Sequence of chain 1.M:
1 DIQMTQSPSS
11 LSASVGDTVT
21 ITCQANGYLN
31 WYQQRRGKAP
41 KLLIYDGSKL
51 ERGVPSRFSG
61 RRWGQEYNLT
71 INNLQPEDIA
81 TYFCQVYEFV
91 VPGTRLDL

Binding-site contacts:
Ligand atom C6 contacts residue GLY27 of chain 1.M at 3.1 Å.
Ligand atom O3 contacts residue ARG62 of chain 1.M at 3.7 Å.
Ligand atom C2 contacts residue ARG62 of chain 1.M at 2.5 Å.
Ligand atom C8 contacts residue ARG62 of chain 1.M at 3.9 Å.
Ligand atom C3 contacts residue ASN246 of chain 1.D at 3.6 Å.
Ligand atom C3 contacts residue ARG62 of chain 1.M at 4.0 Å.
Ligand atom O7 contacts residue GLU245 of chain 1.D at 3.1 Å (salt-bridge).
Ligand atom C6 contacts residue ARG62 of chain 1.M at 3.7 Å.
Ligand atom O6 contacts residue ARG62 of chain 1.M at 3.2 Å (salt-bridge).
Ligand atom O7 contacts residue ASN246 of chain 1.D at 2.7 Å (h-bond).
Ligand atom O5 contacts residue TYR87 of chain 1.M at 3.7 Å.
Ligand atom C1 contacts residue ASN246 of chain 1.D at 1.4 Å.
Ligand atom O4 contacts residue GLN65 of chain 1.M at 3.9 Å.
Ligand atom C6 contacts residue TYR28 of chain 1.M at 3.4 Å (hydrophobic).
Ligand atom C7 contacts residue ARG62 of chain 1.M at 3.2 Å.
Ligand atom C6 contacts residue TRP63 of chain 1.M at 3.8 Å (hydrophobic).
Ligand atom C8 contacts residue GLU245 of chain 1.D at 3.8 Å.
Ligand atom C7 contacts residue GLU245 of chain 1.D at 3.6 Å.
Ligand atom C5 contacts residue TYR28 of chain 1.M at 3.8 Å (hydrophobic).
Ligand atom C5 contacts residue ASN246 of chain 1.D at 3.6 Å.
Ligand atom C7 contacts residue ASN246 of chain 1.D at 3.0 Å.
Ligand atom O2 contacts residue ARG62 of chain 1.M at 2.2 Å (salt-bridge).
Ligand atom O5 contacts residue ARG62 of chain 1.M at 3.6 Å (salt-bridge).
Ligand atom C1 contacts residue GLY64 of chain 1.M at 4.0 Å.
Ligand atom O5 contacts residue GLY64 of chain 1.M at 3.6 Å.
Ligand atom C2 contacts residue ASN246 of chain 1.D at 2.2 Å.
Ligand atom O5 contacts residue ASN246 of chain 1.D at 2.3 Å (h-bond).
Ligand atom O6 contacts residue TRP63 of chain 1.M at 2.4 Å.
Ligand atom O7 contacts residue ARG62 of chain 1.M at 2.1 Å (salt-bridge).
Ligand atom N2 contacts residue ASN246 of chain 1.D at 2.8 Å (h-bond).
Ligand atom C3 contacts residue TYR28 of chain 1.M at 4.0 Å (hydrophobic).
Ligand atom O3 contacts residue TYR28 of chain 1.M at 3.8 Å.
Ligand atom O6 contacts residue GLY27 of chain 1.M at 2.9 Å.
Ligand atom O5 contacts residue TYR28 of chain 1.M at 3.5 Å.
Ligand atom O6 contacts residue TYR28 of chain 1.M at 2.6 Å.
Ligand atom O2 contacts residue GLY64 of chain 1.M at 3.8 Å.
Ligand atom C4 contacts residue TYR28 of chain 1.M at 3.6 Å (hydrophobic).
Ligand atom C6 contacts residue TYR87 of chain 1.M at 3.9 Å (hydrophobic).
Ligand atom C1 contacts residue ARG62 of chain 1.M at 2.6 Å.
Ligand atom C8 contacts residue TYR28 of chain 1.M at 4.0 Å (hydrophobic).

This small molecule binds to this protein.
Small molecule (SMILES): CC(=O)N[C@H]1[C@H](O[C@H]2[C@H](O)[C@@H](NC(C)=O)CO[C@@H]2CO)O[C@H](CO)[C@@H](O[C@@H]2O[C@H](CO[C@H]3O[C@H](CO[C@H]4O[C@H](CO)[C@@H](O)[C@H](O)[C@@H]4O)[C@@H](O)[C@H](O[C@H]4O[C@H](CO)[C@@H](O)[C@H](O)[C@@H]4O)[C@@H]3O)[C@@H](O)[C@H](O[C@H]3O[C@H](CO)[C@@H](O)[C@H](O)[C@@H]3O[C@H]3O[C@H](CO)[C@@H](O)[C@H](O)[C@@H]3O)[C@@H]2O)[C@@H]1O

Sequence of chain 1.D:
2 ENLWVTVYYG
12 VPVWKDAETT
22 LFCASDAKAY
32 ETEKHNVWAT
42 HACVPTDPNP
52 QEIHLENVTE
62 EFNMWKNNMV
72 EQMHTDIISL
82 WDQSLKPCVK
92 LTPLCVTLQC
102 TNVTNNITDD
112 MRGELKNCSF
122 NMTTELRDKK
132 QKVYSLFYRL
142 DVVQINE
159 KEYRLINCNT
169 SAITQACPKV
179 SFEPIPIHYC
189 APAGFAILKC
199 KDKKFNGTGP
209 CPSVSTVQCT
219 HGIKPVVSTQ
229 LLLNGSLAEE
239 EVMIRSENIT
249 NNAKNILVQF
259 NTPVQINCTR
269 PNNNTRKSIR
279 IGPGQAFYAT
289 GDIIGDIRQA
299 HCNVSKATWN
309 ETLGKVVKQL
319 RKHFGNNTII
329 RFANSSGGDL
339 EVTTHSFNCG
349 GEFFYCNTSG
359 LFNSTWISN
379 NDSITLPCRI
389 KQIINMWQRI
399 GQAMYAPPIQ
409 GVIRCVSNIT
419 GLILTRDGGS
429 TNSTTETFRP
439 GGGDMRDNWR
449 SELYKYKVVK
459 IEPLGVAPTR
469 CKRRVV